Binding-site contacts:
Ligand atom O7 contacts residue ASN124 of chain 1.A at 4.2 Å.
Ligand atom N2 contacts residue ALA197 of chain 1.A at 4.4 Å.
Ligand atom C3 contacts residue ASN124 of chain 1.A at 3.8 Å.
Ligand atom O5 contacts residue ASN124 of chain 1.A at 2.2 Å (h-bond).
Ligand atom C8 contacts residue ASP196 of chain 1.A at 3.6 Å.
Ligand atom O5 contacts residue ASN195 of chain 1.A at 4.3 Å.
Ligand atom C7 contacts residue ALA197 of chain 1.A at 3.9 Å (hydrophobic).
Ligand atom C5 contacts residue ASN195 of chain 1.A at 3.8 Å.
Ligand atom C4 contacts residue ASN124 of chain 1.A at 4.1 Å.
Ligand atom C1 contacts residue ASN195 of chain 1.A at 3.7 Å.
Ligand atom N2 contacts residue ASN124 of chain 1.A at 3.1 Å (h-bond).
Ligand atom N2 contacts residue ASP196 of chain 1.A at 4.4 Å.
Ligand atom C7 contacts residue ASN195 of chain 1.A at 3.9 Å.
Ligand atom C3 contacts residue ASN195 of chain 1.A at 3.2 Å.
Ligand atom C2 contacts residue ASN195 of chain 1.A at 3.7 Å.
Ligand atom C1 contacts residue ASN124 of chain 1.A at 1.4 Å.
Ligand atom C8 contacts residue ALA197 of chain 1.A at 3.4 Å (hydrophobic).
Ligand atom C5 contacts residue ASN124 of chain 1.A at 3.6 Å.
Ligand atom C8 contacts residue ASN195 of chain 1.A at 3.8 Å.
Ligand atom O3 contacts residue ASN195 of chain 1.A at 4.1 Å.
Ligand atom C7 contacts residue ASN124 of chain 1.A at 3.9 Å.
Ligand atom O4 contacts residue ASN195 of chain 1.A at 4.2 Å.
Ligand atom O7 contacts residue ALA197 of chain 1.A at 4.2 Å.
Ligand atom C2 contacts residue ASN124 of chain 1.A at 2.5 Å.
Ligand atom N2 contacts residue ASN195 of chain 1.A at 3.0 Å (h-bond).
Ligand atom C4 contacts residue ASN195 of chain 1.A at 3.9 Å.

Sequence of chain 1.A:
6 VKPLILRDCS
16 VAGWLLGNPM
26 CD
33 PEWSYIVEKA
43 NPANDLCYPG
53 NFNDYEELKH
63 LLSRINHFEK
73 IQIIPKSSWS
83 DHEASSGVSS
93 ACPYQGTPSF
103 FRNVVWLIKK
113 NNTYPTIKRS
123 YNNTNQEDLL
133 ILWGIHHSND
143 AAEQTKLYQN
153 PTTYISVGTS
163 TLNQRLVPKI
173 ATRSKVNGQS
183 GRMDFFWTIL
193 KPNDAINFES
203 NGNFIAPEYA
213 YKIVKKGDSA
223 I

This small molecule binds to this protein.
Small molecule (SMILES): CC(=O)N[C@@H]1[C@@H](O)[C@H](O)[C@@H](CO)O[C@H]1O